Sequence of chain 1.A:
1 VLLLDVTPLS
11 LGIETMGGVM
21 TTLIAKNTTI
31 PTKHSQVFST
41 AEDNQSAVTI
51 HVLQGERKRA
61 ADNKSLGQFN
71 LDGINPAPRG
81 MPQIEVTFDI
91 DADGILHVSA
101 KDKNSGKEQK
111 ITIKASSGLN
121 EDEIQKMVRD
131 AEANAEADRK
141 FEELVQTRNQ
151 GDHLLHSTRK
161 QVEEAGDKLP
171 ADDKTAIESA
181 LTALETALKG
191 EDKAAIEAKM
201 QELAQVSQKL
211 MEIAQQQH

Sequence of chain 2.A:
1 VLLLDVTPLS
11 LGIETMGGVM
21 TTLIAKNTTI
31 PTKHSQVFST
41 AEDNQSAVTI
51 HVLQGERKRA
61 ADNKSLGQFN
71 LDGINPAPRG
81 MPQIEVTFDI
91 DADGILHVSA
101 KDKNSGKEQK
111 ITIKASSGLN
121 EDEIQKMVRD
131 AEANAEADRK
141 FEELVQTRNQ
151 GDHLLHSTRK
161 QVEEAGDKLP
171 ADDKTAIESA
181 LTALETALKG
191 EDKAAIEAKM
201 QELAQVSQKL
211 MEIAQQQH

Binding-site contacts:
Ligand atom CD contacts residue THR49 of chain 1.A at 3.3 Å.
Ligand atom NH2 contacts residue GLN146 of chain 2.A at 3.2 Å (h-bond).
Ligand atom CB contacts residue PHE38 of chain 1.A at 3.6 Å (hydrophobic).
Ligand atom NH2 contacts residue GLN36 of chain 1.A at 2.7 Å (h-bond).
Ligand atom O contacts residue THR49 of chain 1.A at 3.2 Å (h-bond).
Ligand atom O contacts residue THR49 of chain 1.A at 3.0 Å (h-bond).
Ligand atom CG contacts residue GLN45 of chain 1.A at 3.7 Å.
Ligand atom CG2 contacts residue ALA41 of chain 1.A at 3.3 Å (hydrophobic).
Ligand atom OG contacts residue GLN68 of chain 1.A at 3.3 Å (h-bond).
Ligand atom O contacts residue SER39 of chain 1.A at 2.9 Å (h-bond).
Ligand atom CB contacts residue ASN70 of chain 1.A at 3.5 Å.
Ligand atom CD contacts residue THR49 of chain 1.A at 3.5 Å.
Ligand atom O contacts residue VAL48 of chain 1.A at 3.6 Å.
Ligand atom CA contacts residue THR49 of chain 1.A at 3.6 Å.
Ligand atom CZ contacts residue GLN146 of chain 2.A at 3.6 Å.
Ligand atom NH2 contacts residue THR49 of chain 1.A at 3.5 Å.
Ligand atom NE contacts residue GLU14 of chain 1.A at 2.9 Å (salt-bridge).
Ligand atom CB contacts residue GLU14 of chain 1.A at 3.3 Å.
Ligand atom CA contacts residue SER39 of chain 1.A at 3.4 Å.
Ligand atom CB contacts residue GLN45 of chain 1.A at 3.5 Å.
Ligand atom CG1 contacts residue THR40 of chain 1.A at 3.4 Å.
Ligand atom NE contacts residue GLN146 of chain 2.A at 3.5 Å (h-bond).
Ligand atom CG contacts residue PHE38 of chain 1.A at 3.7 Å (hydrophobic).
Ligand atom O contacts residue MET16 of chain 1.A at 3.0 Å (h-bond).
Ligand atom CZ contacts residue GLN36 of chain 1.A at 3.5 Å.
Ligand atom CB contacts residue THR49 of chain 1.A at 2.9 Å.
Ligand atom NE contacts residue GLN36 of chain 1.A at 3.6 Å (h-bond).
Ligand atom CG2 contacts residue MET16 of chain 1.A at 3.1 Å (hydrophobic).
Ligand atom CG2 contacts residue GLN150 of chain 2.A at 3.0 Å.
Ligand atom O contacts residue PHE38 of chain 1.A at 3.6 Å.
Ligand atom C contacts residue THR49 of chain 1.A at 3.6 Å.
Ligand atom CG1 contacts residue SER39 of chain 1.A at 3.7 Å.
Ligand atom CA contacts residue THR49 of chain 1.A at 3.5 Å.
Ligand atom N contacts residue SER39 of chain 1.A at 2.9 Å (h-bond).
Ligand atom NH1 contacts residue GLU14 of chain 1.A at 3.7 Å.
Ligand atom O contacts residue THR15 of chain 1.A at 3.2 Å.
Ligand atom C contacts residue THR49 of chain 1.A at 3.7 Å.
Ligand atom N contacts residue THR49 of chain 1.A at 2.7 Å (h-bond).
Ligand atom C contacts residue SER39 of chain 1.A at 3.6 Å.
Ligand atom O contacts residue GLN150 of chain 2.A at 3.5 Å.

A protein and the small-molecule ligand that binds it are described below.
Small molecule (SMILES): CC[C@H](C)[C@H](NC(=O)[C@@H]1CCCN1C(=O)[C@H](CCCN=C(N)N)NC(=O)[C@@H]1CCCN1C(=O)[C@H](Cc1cnc[nH]1)NC(=O)[C@@H](N)CO)C(=O)N[C@@H](CCCN=C(N)N)C(=O)N[C@H](C(=O)O)C(C)C